A small-molecule ligand and the protein it binds are described below.
Small molecule (SMILES): CC(=O)N[C@@H]1[C@@H](O)[C@H](O)[C@@H](CO)O[C@H]1O

Sequence of chain 1.A:
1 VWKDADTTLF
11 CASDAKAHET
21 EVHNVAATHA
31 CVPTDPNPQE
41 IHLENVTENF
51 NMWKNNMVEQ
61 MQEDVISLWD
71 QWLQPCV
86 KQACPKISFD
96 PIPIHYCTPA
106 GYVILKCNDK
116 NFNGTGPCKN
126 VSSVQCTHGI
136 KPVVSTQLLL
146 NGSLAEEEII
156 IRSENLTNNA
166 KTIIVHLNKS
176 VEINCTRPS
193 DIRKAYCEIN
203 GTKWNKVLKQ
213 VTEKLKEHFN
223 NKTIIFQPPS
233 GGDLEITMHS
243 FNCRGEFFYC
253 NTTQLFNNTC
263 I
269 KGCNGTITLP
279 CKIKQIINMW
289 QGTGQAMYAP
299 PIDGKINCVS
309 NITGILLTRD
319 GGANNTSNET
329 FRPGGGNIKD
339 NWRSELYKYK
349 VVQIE

Binding-site contacts:
Ligand atom C3 contacts residue SER308 of chain 1.A at 3.8 Å.
Ligand atom C2 contacts residue SER308 of chain 1.A at 3.5 Å.
Ligand atom C8 contacts residue SER308 of chain 1.A at 3.3 Å.
Ligand atom O4 contacts residue VAL307 of chain 1.A at 3.8 Å.
Ligand atom C3 contacts residue CYS306 of chain 1.A at 3.7 Å (hydrophobic).
Ligand atom C7 contacts residue ASN244 of chain 1.A at 4.1 Å.
Ligand atom O7 contacts residue PRO96 of chain 1.A at 4.1 Å.
Ligand atom O3 contacts residue CYS306 of chain 1.A at 3.0 Å (h-bond).
Ligand atom O6 contacts residue ASP95 of chain 1.A at 3.5 Å (salt-bridge).
Ligand atom C4 contacts residue ASN146 of chain 1.A at 4.0 Å.
Ligand atom O3 contacts residue ASP95 of chain 1.A at 3.4 Å (salt-bridge).
Ligand atom C5 contacts residue VAL307 of chain 1.A at 3.5 Å (hydrophobic).
Ligand atom O7 contacts residue ASN146 of chain 1.A at 3.7 Å.
Ligand atom O5 contacts residue ASN146 of chain 1.A at 2.2 Å (h-bond).
Ligand atom C3 contacts residue VAL307 of chain 1.A at 3.5 Å (hydrophobic).
Ligand atom C1 contacts residue SER308 of chain 1.A at 3.6 Å.
Ligand atom C4 contacts residue ASP95 of chain 1.A at 3.8 Å.
Ligand atom C8 contacts residue VAL138 of chain 1.A at 4.0 Å (hydrophobic).
Ligand atom N2 contacts residue CYS306 of chain 1.A at 4.2 Å.
Ligand atom C1 contacts residue VAL307 of chain 1.A at 3.8 Å (hydrophobic).
Ligand atom C4 contacts residue VAL307 of chain 1.A at 3.8 Å (hydrophobic).
Ligand atom C7 contacts residue SER308 of chain 1.A at 3.4 Å.
Ligand atom O7 contacts residue ASN244 of chain 1.A at 3.7 Å.
Ligand atom C3 contacts residue ASP95 of chain 1.A at 4.1 Å.
Ligand atom N2 contacts residue SER308 of chain 1.A at 2.6 Å (h-bond).
Ligand atom C2 contacts residue VAL307 of chain 1.A at 4.1 Å (hydrophobic).
Ligand atom O6 contacts residue LYS136 of chain 1.A at 3.6 Å.
Ligand atom C2 contacts residue ASN146 of chain 1.A at 2.3 Å.
Ligand atom C5 contacts residue ASN146 of chain 1.A at 3.5 Å.
Ligand atom C1 contacts residue ASN146 of chain 1.A at 1.4 Å.
Ligand atom N2 contacts residue ASN146 of chain 1.A at 2.9 Å (h-bond).
Ligand atom C7 contacts residue ASN146 of chain 1.A at 3.5 Å.
Ligand atom C7 contacts residue VAL138 of chain 1.A at 4.1 Å (hydrophobic).
Ligand atom C8 contacts residue LEU145 of chain 1.A at 3.9 Å (hydrophobic).
Ligand atom O5 contacts residue VAL307 of chain 1.A at 4.1 Å.
Ligand atom C8 contacts residue PHE243 of chain 1.A at 4.2 Å (hydrophobic).
Ligand atom O4 contacts residue ARG246 of chain 1.A at 4.2 Å.
Ligand atom C3 contacts residue ASN146 of chain 1.A at 3.6 Å.
Ligand atom C8 contacts residue ASN244 of chain 1.A at 3.9 Å.
Ligand atom O7 contacts residue VAL138 of chain 1.A at 3.8 Å.